Binding-site contacts:
Ligand atom C2 contacts residue TYR58 of chain 1.B at 3.7 Å (hydrophobic).
Ligand atom C1 contacts residue VAL318 of chain 1.B at 3.4 Å (hydrophobic).
Ligand atom C1 contacts residue VAL60 of chain 1.B at 3.9 Å (hydrophobic).
Ligand atom O3 contacts residue LEU50 of chain 1.B at 4.2 Å.
Ligand atom O2 contacts residue TYR58 of chain 1.B at 3.3 Å (h-bond).
Ligand atom C5 contacts residue ILE49 of chain 1.B at 4.2 Å (hydrophobic).
Ligand atom C4 contacts residue SER51 of chain 1.B at 4.5 Å.
Ligand atom O4 contacts residue SER51 of chain 1.B at 3.5 Å (h-bond).
Ligand atom O4 contacts residue LEU50 of chain 1.B at 2.9 Å (h-bond).
Ligand atom O6 contacts residue ALA319 of chain 1.B at 4.1 Å.
Ligand atom C2 contacts residue VAL60 of chain 1.B at 4.1 Å (hydrophobic).
Ligand atom O5 contacts residue ASP59 of chain 1.B at 4.2 Å.
Ligand atom C5 contacts residue LEU50 of chain 1.B at 4.1 Å (hydrophobic).
Ligand atom C4 contacts residue LEU50 of chain 1.B at 3.7 Å (hydrophobic).
Ligand atom O4 contacts residue ILE49 of chain 1.B at 4.1 Å.
Ligand atom C3 contacts residue SER51 of chain 1.B at 4.3 Å.
Ligand atom O5 contacts residue ALA319 of chain 1.B at 4.3 Å.
Ligand atom O3 contacts residue SER51 of chain 1.B at 3.6 Å.
Ligand atom O3 contacts residue PHE52 of chain 1.B at 2.9 Å (h-bond).
Ligand atom O1 contacts residue VAL318 of chain 1.B at 2.6 Å (h-bond).
Ligand atom O2 contacts residue GLY57 of chain 1.B at 4.0 Å.
Ligand atom C1 contacts residue ASP59 of chain 1.B at 3.6 Å.
Ligand atom C1 contacts residue TYR58 of chain 1.B at 4.3 Å (hydrophobic).
Ligand atom O5 contacts residue VAL318 of chain 1.B at 3.7 Å.
Ligand atom C5 contacts residue ALA319 of chain 1.B at 4.3 Å (hydrophobic).
Ligand atom O6 contacts residue ILE49 of chain 1.B at 4.0 Å.
Ligand atom O2 contacts residue ASP59 of chain 1.B at 4.4 Å.
Ligand atom C3 contacts residue LEU50 of chain 1.B at 3.8 Å (hydrophobic).
Ligand atom O1 contacts residue ASP59 of chain 1.B at 3.8 Å.
Ligand atom C3 contacts residue PHE52 of chain 1.B at 4.0 Å (hydrophobic).
Ligand atom C2 contacts residue ASP59 of chain 1.B at 4.3 Å.
Ligand atom O1 contacts residue VAL60 of chain 1.B at 3.1 Å (h-bond).
Ligand atom C6 contacts residue ILE49 of chain 1.B at 4.0 Å (hydrophobic).
Ligand atom O1 contacts residue ALA319 of chain 1.B at 3.6 Å.

A small-molecule ligand and the protein it binds are described below.
Small molecule (SMILES): OC[C@H]1O[C@H](O)[C@@H](O)[C@@H](O)[C@@H]1O

Sequence of chain 1.B:
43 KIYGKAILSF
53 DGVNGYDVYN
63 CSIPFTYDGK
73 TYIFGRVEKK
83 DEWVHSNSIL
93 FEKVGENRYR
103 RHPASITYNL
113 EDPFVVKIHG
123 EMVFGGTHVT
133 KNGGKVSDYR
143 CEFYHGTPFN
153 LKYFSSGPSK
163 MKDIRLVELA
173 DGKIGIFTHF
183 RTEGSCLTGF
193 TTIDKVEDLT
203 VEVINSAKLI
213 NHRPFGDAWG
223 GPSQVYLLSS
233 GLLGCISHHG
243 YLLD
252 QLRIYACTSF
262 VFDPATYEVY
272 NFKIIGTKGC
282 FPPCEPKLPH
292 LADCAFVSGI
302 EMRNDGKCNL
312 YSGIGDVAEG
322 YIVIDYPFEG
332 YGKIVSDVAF